Binding-site contacts:
Ligand atom O2 contacts residue ARG221 of chain 1.A at 3.9 Å.
Ligand atom O5 contacts residue VAL219 of chain 1.A at 3.7 Å.
Ligand atom C7 contacts residue ARG217 of chain 1.A at 4.0 Å.
Ligand atom C7 contacts residue ASN174 of chain 1.A at 3.5 Å.
Ligand atom C3 contacts residue SER236 of chain 1.A at 3.6 Å.
Ligand atom C2 contacts residue ASN174 of chain 1.A at 2.5 Å.
Ligand atom N2 contacts residue ASN174 of chain 1.A at 2.9 Å (h-bond).
Ligand atom O3 contacts residue SER236 of chain 1.A at 3.9 Å.
Ligand atom O7 contacts residue ARG221 of chain 1.A at 3.7 Å.
Ligand atom C2 contacts residue SER236 of chain 1.A at 3.9 Å.
Ligand atom C3 contacts residue ASN174 of chain 1.A at 3.8 Å.
Ligand atom O5 contacts residue ASN174 of chain 1.A at 2.4 Å (h-bond).
Ligand atom O7 contacts residue ARG217 of chain 1.A at 3.6 Å (salt-bridge).
Ligand atom O7 contacts residue VAL219 of chain 1.A at 4.0 Å.
Ligand atom C7 contacts residue ARG221 of chain 1.A at 4.2 Å.
Ligand atom C1 contacts residue THR176 of chain 1.A at 4.0 Å.
Ligand atom O3 contacts residue ARG221 of chain 1.A at 3.1 Å (salt-bridge).
Ligand atom C2 contacts residue VAL219 of chain 1.A at 4.0 Å (hydrophobic).
Ligand atom C6 contacts residue ARG221 of chain 1.A at 4.1 Å.
Ligand atom O6 contacts residue ARG217 of chain 1.A at 3.2 Å (salt-bridge).
Ligand atom C8 contacts residue ASN174 of chain 1.A at 3.8 Å.
Ligand atom C1 contacts residue ASN174 of chain 1.A at 1.4 Å.
Ligand atom C8 contacts residue SER236 of chain 1.A at 3.9 Å.
Ligand atom O6 contacts residue ARG221 of chain 1.A at 4.0 Å.
Ligand atom O3 contacts residue ARG217 of chain 1.A at 3.5 Å (salt-bridge).
Ligand atom O7 contacts residue ARG238 of chain 1.A at 3.9 Å.
Ligand atom C8 contacts residue ARG217 of chain 1.A at 4.0 Å.
Ligand atom C2 contacts residue ARG221 of chain 1.A at 4.1 Å.
Ligand atom C6 contacts residue SER220 of chain 1.A at 3.7 Å.
Ligand atom C8 contacts residue PHE237 of chain 1.A at 4.2 Å (hydrophobic).
Ligand atom C8 contacts residue ARG238 of chain 1.A at 3.4 Å.
Ligand atom O7 contacts residue SER234 of chain 1.A at 4.1 Å.
Ligand atom C1 contacts residue SER236 of chain 1.A at 4.2 Å.
Ligand atom N2 contacts residue SER236 of chain 1.A at 3.1 Å (h-bond).
Ligand atom O7 contacts residue ASN174 of chain 1.A at 3.7 Å.
Ligand atom C5 contacts residue ASN174 of chain 1.A at 3.6 Å.
Ligand atom O4 contacts residue VAL219 of chain 1.A at 4.2 Å.
Ligand atom C7 contacts residue SER236 of chain 1.A at 4.0 Å.
Ligand atom C1 contacts residue ARG221 of chain 1.A at 3.6 Å.
Ligand atom C7 contacts residue ARG238 of chain 1.A at 4.1 Å.

Sequence of chain 1.A:
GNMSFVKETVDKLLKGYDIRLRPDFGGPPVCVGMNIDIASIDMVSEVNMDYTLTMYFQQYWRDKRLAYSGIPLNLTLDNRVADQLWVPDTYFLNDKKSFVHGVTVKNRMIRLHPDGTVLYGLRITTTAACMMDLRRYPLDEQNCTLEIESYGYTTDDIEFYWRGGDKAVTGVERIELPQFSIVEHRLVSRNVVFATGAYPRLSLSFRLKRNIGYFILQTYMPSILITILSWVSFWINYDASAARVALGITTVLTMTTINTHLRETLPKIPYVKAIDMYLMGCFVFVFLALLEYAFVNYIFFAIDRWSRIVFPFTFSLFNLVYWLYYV

The protein below binds the small molecule below.
Small molecule (SMILES): CC(=O)N[C@H]1[C@H](O[C@H]2[C@H](O)[C@@H](NC(C)=O)CO[C@@H]2CO)O[C@H](CO)[C@@H](O[C@@H]2O[C@H](CO[C@H]3O[C@H](CO)[C@@H](O)[C@H](O)[C@@H]3O)[C@@H](O)[C@H](O[C@H]3O[C@H](CO)[C@@H](O)[C@H](O)[C@@H]3O)[C@@H]2O)[C@@H]1O